Sequence of chain 1.B:
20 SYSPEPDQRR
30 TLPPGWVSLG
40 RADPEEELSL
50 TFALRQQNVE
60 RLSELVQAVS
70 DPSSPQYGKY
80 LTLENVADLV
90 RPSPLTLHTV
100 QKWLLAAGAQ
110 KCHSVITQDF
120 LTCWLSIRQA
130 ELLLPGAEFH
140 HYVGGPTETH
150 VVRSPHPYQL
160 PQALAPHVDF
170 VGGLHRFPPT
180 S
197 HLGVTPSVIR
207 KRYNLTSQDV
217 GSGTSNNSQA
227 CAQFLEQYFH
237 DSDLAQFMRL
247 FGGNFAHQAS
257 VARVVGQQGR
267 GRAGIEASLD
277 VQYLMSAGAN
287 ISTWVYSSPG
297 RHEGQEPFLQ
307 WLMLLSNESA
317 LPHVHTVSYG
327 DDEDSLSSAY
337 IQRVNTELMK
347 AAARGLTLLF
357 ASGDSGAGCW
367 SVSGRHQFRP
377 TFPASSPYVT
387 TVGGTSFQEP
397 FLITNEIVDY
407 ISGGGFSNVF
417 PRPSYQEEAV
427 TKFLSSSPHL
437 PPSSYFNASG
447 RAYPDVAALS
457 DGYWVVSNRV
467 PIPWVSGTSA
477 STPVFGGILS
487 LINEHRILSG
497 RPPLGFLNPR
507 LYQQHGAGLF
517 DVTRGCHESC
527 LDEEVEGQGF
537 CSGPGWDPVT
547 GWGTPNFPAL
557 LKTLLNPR

This protein binds this small molecule.
Small molecule (SMILES): CC(=O)N[C@@H]1[C@@H](O)[C@H](O)[C@@H](CO)O[C@H]1O

Binding-site contacts:
Ligand atom C2 contacts residue ASN414 of chain 1.B at 3.6 Å.
Ligand atom O6 contacts residue PHE442 of chain 1.B at 4.5 Å.
Ligand atom O3 contacts residue ASN414 of chain 1.B at 3.5 Å (h-bond).
Ligand atom C6 contacts residue GLN373 of chain 1.B at 4.1 Å.
Ligand atom O6 contacts residue ASN443 of chain 1.B at 3.6 Å.
Ligand atom C2 contacts residue ASN443 of chain 1.B at 3.8 Å.
Ligand atom C1 contacts residue ASN443 of chain 1.B at 4.1 Å.
Ligand atom N2 contacts residue ASN414 of chain 1.B at 3.8 Å.
Ligand atom C6 contacts residue ASN443 of chain 1.B at 3.1 Å.
Ligand atom C6 contacts residue ASN414 of chain 1.B at 3.0 Å.
Ligand atom O6 contacts residue ASN414 of chain 1.B at 4.3 Å.
Ligand atom O5 contacts residue ASN414 of chain 1.B at 3.8 Å.
Ligand atom O3 contacts residue ASN443 of chain 1.B at 2.9 Å (h-bond).
Ligand atom C4 contacts residue ASN414 of chain 1.B at 3.5 Å.
Ligand atom O7 contacts residue ASN414 of chain 1.B at 3.2 Å (h-bond).
Ligand atom C5 contacts residue ASN414 of chain 1.B at 3.6 Å.
Ligand atom C3 contacts residue ASN414 of chain 1.B at 4.1 Å.
Ligand atom C3 contacts residue ASN443 of chain 1.B at 2.4 Å.
Ligand atom C5 contacts residue ASN443 of chain 1.B at 2.5 Å.
Ligand atom O5 contacts residue ASN443 of chain 1.B at 3.7 Å.
Ligand atom C4 contacts residue ASN443 of chain 1.B at 1.3 Å.
Ligand atom C7 contacts residue ASN414 of chain 1.B at 3.8 Å.
Ligand atom O6 contacts residue GLN373 of chain 1.B at 4.0 Å.